Binding-site contacts:
Ligand atom O5 contacts residue ASN64 of chain 1.A at 2.4 Å (h-bond).
Ligand atom C1 contacts residue ASN64 of chain 1.A at 1.4 Å.
Ligand atom C3 contacts residue ASN64 of chain 1.A at 3.7 Å.
Ligand atom C2 contacts residue ASN64 of chain 1.A at 2.3 Å.
Ligand atom C4 contacts residue ASN64 of chain 1.A at 4.1 Å.
Ligand atom O7 contacts residue LYS61 of chain 1.A at 4.4 Å.
Ligand atom O7 contacts residue ASN64 of chain 1.A at 4.2 Å.
Ligand atom C8 contacts residue ASN64 of chain 1.A at 3.2 Å.
Ligand atom N2 contacts residue ASN64 of chain 1.A at 2.7 Å (h-bond).
Ligand atom C5 contacts residue ASN64 of chain 1.A at 3.7 Å.
Ligand atom O7 contacts residue ILE385 of chain 1.A at 4.3 Å.
Ligand atom O7 contacts residue ILE354 of chain 1.A at 4.0 Å.
Ligand atom C7 contacts residue ILE354 of chain 1.A at 4.4 Å (hydrophobic).
Ligand atom C7 contacts residue ASN64 of chain 1.A at 3.2 Å.
Ligand atom C8 contacts residue LYS61 of chain 1.A at 3.9 Å.

A small-molecule ligand and the protein it binds are described below.
Small molecule (SMILES): CC(=O)N[C@H]1[C@H](O[C@H]2[C@H](O)[C@@H](NC(C)=O)CO[C@@H]2CO)O[C@H](CO)[C@@H](O)[C@@H]1O

Sequence of chain 1.A:
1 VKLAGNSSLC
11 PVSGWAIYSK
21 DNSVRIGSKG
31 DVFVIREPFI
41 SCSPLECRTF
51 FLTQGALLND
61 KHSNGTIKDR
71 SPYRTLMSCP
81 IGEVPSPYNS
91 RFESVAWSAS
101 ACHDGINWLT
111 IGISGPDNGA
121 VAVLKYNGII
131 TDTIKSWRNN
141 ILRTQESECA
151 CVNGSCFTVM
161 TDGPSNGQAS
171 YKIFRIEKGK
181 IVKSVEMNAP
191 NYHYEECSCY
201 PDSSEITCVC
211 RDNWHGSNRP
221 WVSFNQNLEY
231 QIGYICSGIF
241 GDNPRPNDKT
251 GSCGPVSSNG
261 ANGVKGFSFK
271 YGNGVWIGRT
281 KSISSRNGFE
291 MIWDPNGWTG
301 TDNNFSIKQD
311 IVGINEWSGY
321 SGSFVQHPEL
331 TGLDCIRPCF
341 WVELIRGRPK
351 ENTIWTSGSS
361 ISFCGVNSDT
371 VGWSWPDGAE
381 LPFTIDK